This protein binds this small molecule.
Small molecule (SMILES): Nc1ccn([C@H]2C[C@H](O[P](=O)(O)OC[C@H]3O[C@@H](n4ccc(N)nc4=O)C[C@@H]3O[P](=O)(O)OC[C@H]3O[C@@H](n4cnc5c(=O)nc(N)[nH]c54)C[C@@H]3O)[C@@H](CO[P](=O)(O)O[C@H]3C[C@H](n4cnc5c(=O)nc(N)[nH]c54)O[C@@H]3CO[P](=O)(O)O[C@H]3C[C@H](n4cnc5c(=O)nc(N)[nH]c54)O[C@@H]3CO)O2)c(=O)n1

Binding-site contacts:
Ligand atom C5 contacts residue DG4 of chain 1.C at 4.3 Å.
Ligand atom N3 contacts residue DG3 of chain 1.C at 3.0 Å (h-bond).
Ligand atom C2 contacts residue DG4 of chain 1.C at 3.1 Å.
Ligand atom N1 contacts residue DG4 of chain 1.C at 3.7 Å.
Ligand atom N2 contacts residue DG4 of chain 1.C at 4.0 Å.
Ligand atom N1 contacts residue DC2 of chain 1.C at 3.7 Å.
Ligand atom N4 contacts residue DG4 of chain 1.C at 2.7 Å (h-bond).
Ligand atom N3 contacts residue DG3 of chain 1.C at 3.5 Å (h-bond).
Ligand atom C2 contacts residue DG3 of chain 1.C at 3.5 Å.
Ligand atom N2 contacts residue DC5 of chain 1.C at 2.7 Å (h-bond).
Ligand atom N1 contacts residue DG3 of chain 1.C at 3.6 Å.
Ligand atom C5 contacts residue DC5 of chain 1.C at 4.3 Å.
Ligand atom O4' contacts residue DG4 of chain 1.C at 4.2 Å.
Ligand atom O6 contacts residue DG4 of chain 1.C at 3.3 Å (h-bond).
Ligand atom O2 contacts residue DC5 of chain 1.C at 4.2 Å.
Ligand atom C2 contacts residue DC2 of chain 1.C at 4.2 Å.
Ligand atom C6 contacts residue DC5 of chain 1.C at 3.5 Å.
Ligand atom O6 contacts residue DC2 of chain 1.C at 3.7 Å.
Ligand atom N4 contacts residue DC2 of chain 1.C at 3.9 Å.
Ligand atom N2 contacts residue DG3 of chain 1.C at 3.2 Å (h-bond).
Ligand atom C6 contacts residue DC2 of chain 1.C at 4.2 Å.
Ligand atom O6 contacts residue DC1 of chain 1.C at 4.0 Å.
Ligand atom C6 contacts residue DG4 of chain 1.C at 3.6 Å.
Ligand atom N2 contacts residue DC2 of chain 1.C at 3.5 Å (h-bond).
Ligand atom C2 contacts residue DC5 of chain 1.C at 3.4 Å.
Ligand atom C2 contacts residue DG3 of chain 1.C at 3.2 Å.
Ligand atom C4 contacts residue DG4 of chain 1.C at 3.3 Å.
Ligand atom C6 contacts residue DG3 of chain 1.C at 4.4 Å.
Ligand atom N4 contacts residue DG3 of chain 1.C at 3.1 Å (h-bond).
Ligand atom N1 contacts residue DG4 of chain 1.C at 4.0 Å.
Ligand atom O2 contacts residue DG3 of chain 1.C at 2.8 Å (h-bond).
Ligand atom C4 contacts residue DG3 of chain 1.C at 3.8 Å.
Ligand atom N3 contacts residue DG4 of chain 1.C at 2.7 Å (h-bond).
Ligand atom O2 contacts residue DG4 of chain 1.C at 2.6 Å (h-bond).
Ligand atom N1 contacts residue DC5 of chain 1.C at 2.8 Å (h-bond).
Ligand atom C4 contacts residue DG3 of chain 1.C at 4.2 Å.
Ligand atom O6 contacts residue DC5 of chain 1.C at 2.8 Å (h-bond).
Ligand atom C2 contacts residue DG4 of chain 1.C at 4.2 Å.
Ligand atom C1' contacts residue DG4 of chain 1.C at 4.3 Å.